Sequence of chain 2.SB:
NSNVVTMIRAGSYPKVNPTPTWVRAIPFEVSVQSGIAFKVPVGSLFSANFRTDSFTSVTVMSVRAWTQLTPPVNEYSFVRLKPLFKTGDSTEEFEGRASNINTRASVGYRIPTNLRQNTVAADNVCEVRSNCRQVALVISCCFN

Sequence of chain 2.RB:
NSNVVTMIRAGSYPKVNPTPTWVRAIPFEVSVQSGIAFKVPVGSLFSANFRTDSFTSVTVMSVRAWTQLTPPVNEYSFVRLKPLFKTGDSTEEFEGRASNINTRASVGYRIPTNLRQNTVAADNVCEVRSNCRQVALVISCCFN

Binding-site contacts:
Ligand atom OP2 contacts residue ILE23 of chain 2.SB at 4.2 Å.
Ligand atom C4 contacts residue ARG125 of chain 2.RB at 4.0 Å.
Ligand atom OP1 contacts residue ARG131 of chain 2.RB at 3.4 Å (salt-bridge).
Ligand atom C5 contacts residue ARG125 of chain 2.RB at 4.0 Å.
Ligand atom C3' contacts residue ARG125 of chain 2.RB at 3.5 Å.
Ligand atom OP3 contacts residue SER77 of chain 2.RB at 4.2 Å.
Ligand atom OP3 contacts residue ARG125 of chain 2.RB at 3.1 Å.
Ligand atom OP3 contacts residue ILE23 of chain 2.SB at 3.9 Å.
Ligand atom O5' contacts residue ARG125 of chain 2.RB at 3.1 Å (salt-bridge).
Ligand atom O4 contacts residue THR21 of chain 2.SB at 4.5 Å.
Ligand atom C5 contacts residue THR21 of chain 2.SB at 4.4 Å.
Ligand atom OP2 contacts residue ARG131 of chain 2.RB at 3.9 Å.
Ligand atom N1 contacts residue ARG125 of chain 2.RB at 4.2 Å.
Ligand atom O2 contacts residue ASN16 of chain 2.SB at 3.0 Å (h-bond).
Ligand atom O4 contacts residue SER17 of chain 2.SB at 3.1 Å.
Ligand atom N3 contacts residue ARG125 of chain 2.RB at 4.2 Å.
Ligand atom P contacts residue ARG131 of chain 2.RB at 3.6 Å.
Ligand atom O5' contacts residue ARG131 of chain 2.RB at 2.9 Å (salt-bridge).
Ligand atom C5' contacts residue ARG131 of chain 2.RB at 3.4 Å.
Ligand atom OP1 contacts residue ILE23 of chain 2.SB at 3.8 Å.
Ligand atom C5' contacts residue ARG125 of chain 2.RB at 4.3 Å.
Ligand atom P contacts residue ARG125 of chain 2.RB at 3.7 Å.
Ligand atom C6 contacts residue ARG125 of chain 2.RB at 3.9 Å.
Ligand atom C5' contacts residue MET76 of chain 2.RB at 4.3 Å (hydrophobic).
Ligand atom OP1 contacts residue ARG125 of chain 2.RB at 2.6 Å (salt-bridge).
Ligand atom OP2 contacts residue SER77 of chain 2.RB at 4.0 Å.
Ligand atom P contacts residue ILE23 of chain 2.SB at 4.2 Å.
Ligand atom C4 contacts residue ASN16 of chain 2.SB at 4.4 Å.
Ligand atom O3' contacts residue ARG125 of chain 2.RB at 4.1 Å.
Ligand atom C2 contacts residue ASN16 of chain 2.SB at 3.5 Å.
Ligand atom C2 contacts residue ARG125 of chain 2.RB at 4.3 Å.
Ligand atom N3 contacts residue SER17 of chain 2.SB at 4.4 Å.
Ligand atom C2' contacts residue ARG125 of chain 2.RB at 4.0 Å.
Ligand atom C4 contacts residue SER17 of chain 2.SB at 4.0 Å.
Ligand atom O4 contacts residue ARG125 of chain 2.RB at 4.2 Å.
Ligand atom N3 contacts residue ASN16 of chain 2.SB at 3.2 Å (h-bond).

A protein and the small-molecule ligand that binds it are described below.
Small molecule (SMILES): CO[P](=O)(O)O[C@H]1[C@@H](O)[C@H](n2ccc(=O)[nH]c2=O)O[C@@H]1COP(=O)(O)O